Sequence of chain 4.A:
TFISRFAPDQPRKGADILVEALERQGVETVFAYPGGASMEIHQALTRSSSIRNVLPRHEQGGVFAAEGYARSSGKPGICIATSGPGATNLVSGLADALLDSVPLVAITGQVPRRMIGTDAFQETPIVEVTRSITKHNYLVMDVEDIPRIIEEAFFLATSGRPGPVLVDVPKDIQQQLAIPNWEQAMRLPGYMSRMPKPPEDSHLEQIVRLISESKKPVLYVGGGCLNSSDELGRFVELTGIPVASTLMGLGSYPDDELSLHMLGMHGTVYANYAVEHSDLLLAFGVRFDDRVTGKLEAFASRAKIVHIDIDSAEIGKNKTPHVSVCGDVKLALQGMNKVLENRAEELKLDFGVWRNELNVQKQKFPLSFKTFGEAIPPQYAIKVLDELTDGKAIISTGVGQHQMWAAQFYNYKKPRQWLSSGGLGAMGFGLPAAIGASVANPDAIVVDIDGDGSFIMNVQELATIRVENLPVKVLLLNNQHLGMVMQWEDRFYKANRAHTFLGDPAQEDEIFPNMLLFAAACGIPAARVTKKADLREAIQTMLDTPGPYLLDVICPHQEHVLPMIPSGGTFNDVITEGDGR

The small molecule below binds the protein below.
Small molecule (SMILES): CC(C)[C@@]1(C)N=C(c2nc3ccccc3cc2C(=O)O)NC1=O

Binding-site contacts:
Ligand atom C7 contacts residue ILE311 of chain 4.A at 4.0 Å (hydrophobic).
Ligand atom C5 contacts residue LYS135 of chain 4.A at 4.1 Å.
Ligand atom C3' contacts residue ARG194 of chain 4.A at 3.7 Å.
Ligand atom O6 contacts residue GLY160 of chain 4.A at 3.9 Å.
Ligand atom C2 contacts residue ARG194 of chain 4.A at 4.0 Å.
Ligand atom N1' contacts residue TYR191 of chain 4.A at 3.7 Å.
Ligand atom CB' contacts residue ARG194 of chain 4.A at 4.1 Å.
Ligand atom N1 contacts residue TYR191 of chain 4.A at 3.4 Å.
Ligand atom C10 contacts residue ARG194 of chain 4.A at 3.5 Å.
Ligand atom C2' contacts residue ARG194 of chain 4.A at 3.6 Å.
Ligand atom O6 contacts residue TYR191 of chain 4.A at 3.7 Å.
Ligand atom N1' contacts residue ARG194 of chain 4.A at 3.6 Å (salt-bridge).
Ligand atom C7' contacts residue TYR191 of chain 4.A at 3.6 Å (hydrophobic).
Ligand atom C8' contacts residue NHE1 of chain 4.E at 3.3 Å.
Ligand atom C7' contacts residue GLY190 of chain 4.A at 3.9 Å.
Ligand atom C8' contacts residue GLY190 of chain 4.A at 4.0 Å.
Ligand atom C9' contacts residue NHE1 of chain 4.E at 3.9 Å.
Ligand atom C8' contacts residue TYR191 of chain 4.A at 4.0 Å (hydrophobic).
Ligand atom C4' contacts residue ARG194 of chain 4.A at 3.5 Å.
Ligand atom C9 contacts residue ARG161 of chain 4.A at 4.0 Å.
Ligand atom O6 contacts residue LYS135 of chain 4.A at 3.2 Å (salt-bridge).
Ligand atom C9 contacts residue GLY160 of chain 4.A at 3.5 Å.
Ligand atom CA' contacts residue ARG194 of chain 4.A at 3.9 Å.
Ligand atom C10 contacts residue MET195 of chain 4.A at 4.0 Å (hydrophobic).
Ligand atom C7 contacts residue ASP312 of chain 4.A at 3.5 Å.
Ligand atom O6 contacts residue ARG161 of chain 4.A at 3.0 Å (salt-bridge).
Ligand atom C7' contacts residue ARG194 of chain 4.A at 3.6 Å.
Ligand atom OC' contacts residue ARG194 of chain 4.A at 3.6 Å (salt-bridge).
Ligand atom N1 contacts residue LYS135 of chain 4.A at 3.9 Å.
Ligand atom C4' contacts residue NHE1 of chain 4.E at 3.9 Å.
Ligand atom C5 contacts residue TYR191 of chain 4.A at 3.7 Å (hydrophobic).
Ligand atom C9 contacts residue ILE311 of chain 4.A at 3.4 Å (hydrophobic).
Ligand atom C6' contacts residue ARG194 of chain 4.A at 3.6 Å.
Ligand atom C2 contacts residue TYR191 of chain 4.A at 4.0 Å (hydrophobic).
Ligand atom C5' contacts residue NHE1 of chain 4.E at 3.9 Å.
Ligand atom C5' contacts residue ARG194 of chain 4.A at 3.4 Å.
Ligand atom C9 contacts residue PRO196 of chain 4.A at 3.7 Å (hydrophobic).
Ligand atom C8 contacts residue ARG194 of chain 4.A at 3.8 Å.
Ligand atom C10 contacts residue TYR191 of chain 4.A at 3.8 Å (hydrophobic).
Ligand atom N3 contacts residue ARG194 of chain 4.A at 3.4 Å (salt-bridge).